Binding-site contacts:
Ligand atom N2 contacts residue ASN87 of chain 21.C at 2.9 Å (h-bond).
Ligand atom O5 contacts residue ASN87 of chain 21.C at 2.4 Å (h-bond).
Ligand atom O6 contacts residue LEU91 of chain 21.C at 3.9 Å.
Ligand atom C8 contacts residue ILE155 of chain 21.C at 3.7 Å (hydrophobic).
Ligand atom O5 contacts residue SER79 of chain 21.C at 3.8 Å.
Ligand atom C3 contacts residue ASN87 of chain 21.C at 3.8 Å.
Ligand atom C5 contacts residue ASN87 of chain 21.C at 3.7 Å.
Ligand atom C2 contacts residue ASN87 of chain 21.C at 2.5 Å.
Ligand atom C6 contacts residue SER79 of chain 21.C at 3.6 Å.
Ligand atom C5 contacts residue SER79 of chain 21.C at 4.3 Å.
Ligand atom C7 contacts residue ASN87 of chain 21.C at 3.9 Å.
Ligand atom O7 contacts residue ASN87 of chain 21.C at 4.4 Å.
Ligand atom O6 contacts residue SER79 of chain 21.C at 2.5 Å (h-bond).
Ligand atom C4 contacts residue ASN87 of chain 21.C at 4.2 Å.
Ligand atom C1 contacts residue ASN87 of chain 21.C at 1.4 Å.

This small molecule binds to this protein.
Small molecule (SMILES): CC(=O)N[C@@H]1[C@@H](O)[C@H](O)[C@@H](CO)O[C@H]1O

Sequence of chain 21.C:
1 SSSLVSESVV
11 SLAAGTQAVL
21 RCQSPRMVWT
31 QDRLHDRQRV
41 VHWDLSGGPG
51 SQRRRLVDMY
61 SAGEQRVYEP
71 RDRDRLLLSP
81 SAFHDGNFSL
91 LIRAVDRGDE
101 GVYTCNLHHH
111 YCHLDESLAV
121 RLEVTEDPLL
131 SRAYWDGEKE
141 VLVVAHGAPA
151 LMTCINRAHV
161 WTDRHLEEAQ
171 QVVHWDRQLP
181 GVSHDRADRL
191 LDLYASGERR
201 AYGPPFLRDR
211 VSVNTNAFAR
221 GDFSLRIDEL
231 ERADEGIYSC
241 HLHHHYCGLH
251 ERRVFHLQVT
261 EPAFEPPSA